Sequence of chain 1.E:
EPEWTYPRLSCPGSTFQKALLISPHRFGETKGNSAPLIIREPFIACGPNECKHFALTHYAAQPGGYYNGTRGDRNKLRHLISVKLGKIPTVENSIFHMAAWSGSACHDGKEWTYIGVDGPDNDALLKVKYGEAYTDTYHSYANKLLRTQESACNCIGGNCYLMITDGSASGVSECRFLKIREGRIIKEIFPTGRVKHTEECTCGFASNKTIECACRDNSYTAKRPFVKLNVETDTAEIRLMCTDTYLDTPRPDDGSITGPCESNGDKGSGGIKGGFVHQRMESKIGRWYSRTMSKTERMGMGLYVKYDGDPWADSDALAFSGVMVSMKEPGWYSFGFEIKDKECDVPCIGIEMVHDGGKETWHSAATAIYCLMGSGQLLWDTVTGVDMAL

The protein below binds the small molecule below.
Small molecule (SMILES): CC(=O)N[C@H]1[C@H](O[C@H]2[C@H](O)[C@@H](NC(C)=O)CO[C@@H]2CO)O[C@H](CO)[C@@H](O[C@@H]2O[C@H](CO)[C@@H](O)[C@H](O)[C@@H]2O)[C@@H]1O

Binding-site contacts:
Ligand atom C7 contacts residue PRO83 of chain 1.E at 3.8 Å (hydrophobic).
Ligand atom C1 contacts residue TYR82 of chain 1.E at 4.2 Å (hydrophobic).
Ligand atom C2 contacts residue PRO83 of chain 1.E at 3.8 Å (hydrophobic).
Ligand atom O7 contacts residue TYR82 of chain 1.E at 3.8 Å.
Ligand atom N2 contacts residue PRO83 of chain 1.E at 3.0 Å (h-bond).
Ligand atom C3 contacts residue PRO83 of chain 1.E at 4.0 Å (hydrophobic).
Ligand atom O7 contacts residue PRO83 of chain 1.E at 3.9 Å.
Ligand atom N2 contacts residue ASN284 of chain 1.E at 2.7 Å (h-bond).
Ligand atom C5 contacts residue TYR82 of chain 1.E at 3.6 Å (hydrophobic).
Ligand atom O7 contacts residue ARG84 of chain 1.E at 4.3 Å.
Ligand atom C8 contacts residue ASN284 of chain 1.E at 3.2 Å.
Ligand atom C4 contacts residue ASN284 of chain 1.E at 4.2 Å.
Ligand atom C5 contacts residue ASN284 of chain 1.E at 3.7 Å.
Ligand atom C7 contacts residue ASN284 of chain 1.E at 3.2 Å.
Ligand atom C8 contacts residue TYR82 of chain 1.E at 3.7 Å (hydrophobic).
Ligand atom N2 contacts residue ARG84 of chain 1.E at 4.4 Å.
Ligand atom C2 contacts residue ASN284 of chain 1.E at 2.3 Å.
Ligand atom C1 contacts residue ASN284 of chain 1.E at 1.4 Å.
Ligand atom O7 contacts residue ASN284 of chain 1.E at 4.1 Å.
Ligand atom C3 contacts residue ASN284 of chain 1.E at 3.7 Å.
Ligand atom O5 contacts residue TYR82 of chain 1.E at 3.8 Å.
Ligand atom C7 contacts residue TYR82 of chain 1.E at 4.2 Å (hydrophobic).
Ligand atom C1 contacts residue PRO83 of chain 1.E at 3.9 Å (hydrophobic).
Ligand atom C6 contacts residue TYR82 of chain 1.E at 3.6 Å (hydrophobic).
Ligand atom O7 contacts residue LEU85 of chain 1.E at 4.2 Å.
Ligand atom O5 contacts residue ASN284 of chain 1.E at 2.4 Å (h-bond).